The small molecule below binds the protein below.
Small molecule (SMILES): CC(=O)N[C@@H]1[C@@H](O)[C@H](O)[C@@H](CO)O[C@H]1O

Binding-site contacts:
Ligand atom O3 contacts residue ASN61 of chain 1.D at 4.4 Å.
Ligand atom C7 contacts residue ASN61 of chain 1.D at 2.8 Å.
Ligand atom C8 contacts residue ASN61 of chain 1.D at 4.2 Å.
Ligand atom N2 contacts residue ASN61 of chain 1.D at 2.6 Å (h-bond).
Ligand atom O7 contacts residue ASN61 of chain 1.D at 2.5 Å (h-bond).
Ligand atom C5 contacts residue ASN61 of chain 1.D at 3.6 Å.
Ligand atom O5 contacts residue ASN61 of chain 1.D at 2.4 Å (h-bond).
Ligand atom C1 contacts residue ASN61 of chain 1.D at 1.4 Å.
Ligand atom C2 contacts residue ASN61 of chain 1.D at 2.1 Å.
Ligand atom C3 contacts residue ASN61 of chain 1.D at 3.5 Å.
Ligand atom C4 contacts residue ASN61 of chain 1.D at 3.9 Å.

Sequence of chain 1.D:
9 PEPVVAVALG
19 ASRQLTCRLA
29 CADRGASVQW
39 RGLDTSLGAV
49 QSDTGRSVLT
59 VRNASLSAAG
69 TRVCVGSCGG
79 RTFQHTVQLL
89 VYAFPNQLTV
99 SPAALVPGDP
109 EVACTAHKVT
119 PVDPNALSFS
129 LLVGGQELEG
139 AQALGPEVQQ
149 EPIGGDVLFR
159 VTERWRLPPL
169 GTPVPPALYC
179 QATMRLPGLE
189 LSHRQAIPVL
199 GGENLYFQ